The protein below binds the small molecule below.
Small molecule (SMILES): NCC(=O)O

Binding-site contacts:
Ligand atom N contacts residue PRO33 of chain 3.B at 4.2 Å.
Ligand atom N contacts residue ILE34 of chain 3.B at 3.7 Å.

Sequence of chain 3.B:
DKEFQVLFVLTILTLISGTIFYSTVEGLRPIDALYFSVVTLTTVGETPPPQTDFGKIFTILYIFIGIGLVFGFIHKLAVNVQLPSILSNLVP